Binding-site contacts:
Ligand atom OAL contacts residue PRO230 of chain 1.A at 3.3 Å.
Ligand atom OAM contacts residue GLY225 of chain 1.A at 3.7 Å.
Ligand atom OAM contacts residue LEU229 of chain 1.A at 4.4 Å.
Ligand atom SAG contacts residue PHE117 of chain 1.A at 3.9 Å.
Ligand atom NAI contacts residue PHE117 of chain 1.A at 3.7 Å.
Ligand atom CAF contacts residue PHE117 of chain 1.A at 3.5 Å (hydrophobic).
Ligand atom OAL contacts residue LEU229 of chain 1.A at 3.8 Å.
Ligand atom CAB contacts residue TYR194 of chain 1.A at 4.2 Å (hydrophobic).
Ligand atom OAM contacts residue NAP1 of chain 1.E at 3.5 Å (h-bond).
Ligand atom CAD contacts residue PHE117 of chain 1.A at 3.7 Å (hydrophobic).
Ligand atom NAJ contacts residue NAP1 of chain 1.E at 3.0 Å (h-bond).
Ligand atom CAH contacts residue PHE117 of chain 1.A at 3.4 Å (hydrophobic).
Ligand atom CAH contacts residue SER115 of chain 1.A at 3.9 Å.
Ligand atom SAK contacts residue PHE117 of chain 1.A at 4.3 Å.
Ligand atom CAA contacts residue PHE117 of chain 1.A at 3.5 Å (hydrophobic).
Ligand atom SAG contacts residue NAP1 of chain 1.E at 3.3 Å (h-bond).
Ligand atom CAB contacts residue PHE117 of chain 1.A at 3.6 Å (hydrophobic).
Ligand atom CAN contacts residue PHE117 of chain 1.A at 3.9 Å (hydrophobic).
Ligand atom CAD contacts residue NAP1 of chain 1.E at 3.6 Å.
Ligand atom NAI contacts residue SER115 of chain 1.A at 4.1 Å.
Ligand atom CAC contacts residue NAP1 of chain 1.E at 3.7 Å.
Ligand atom CAE contacts residue NAP1 of chain 1.E at 3.8 Å.
Ligand atom CAB contacts residue ASP181 of chain 1.A at 4.0 Å.
Ligand atom CAA contacts residue TYR194 of chain 1.A at 3.1 Å (hydrophobic).
Ligand atom CAF contacts residue TYR194 of chain 1.A at 3.6 Å (hydrophobic).
Ligand atom CAD contacts residue PRO230 of chain 1.A at 3.8 Å (hydrophobic).
Ligand atom CAA contacts residue NAP1 of chain 1.E at 3.6 Å.
Ligand atom OAM contacts residue VAL226 of chain 1.A at 3.9 Å.
Ligand atom CAB contacts residue NAP1 of chain 1.E at 3.4 Å.
Ligand atom CAE contacts residue PHE117 of chain 1.A at 3.7 Å (hydrophobic).
Ligand atom SAK contacts residue NAP1 of chain 1.E at 4.3 Å.
Ligand atom NAJ contacts residue PHE117 of chain 1.A at 3.6 Å.
Ligand atom CAH contacts residue NAP1 of chain 1.E at 3.4 Å.
Ligand atom CAN contacts residue TRP241 of chain 1.A at 3.8 Å (hydrophobic).
Ligand atom CAF contacts residue NAP1 of chain 1.E at 3.8 Å.
Ligand atom NAI contacts residue NAP1 of chain 1.E at 3.0 Å (h-bond).
Ligand atom CAA contacts residue ASP181 of chain 1.A at 3.7 Å.
Ligand atom CAC contacts residue PHE117 of chain 1.A at 3.7 Å (hydrophobic).
Ligand atom NAJ contacts residue SER115 of chain 1.A at 2.9 Å (h-bond).
Ligand atom NAI contacts residue TYR194 of chain 1.A at 3.3 Å (h-bond).

This small molecule binds to this protein.
Small molecule (SMILES): CS(=O)(=O)c1ccc2nc(N)sc2c1

Sequence of chain 1.A:
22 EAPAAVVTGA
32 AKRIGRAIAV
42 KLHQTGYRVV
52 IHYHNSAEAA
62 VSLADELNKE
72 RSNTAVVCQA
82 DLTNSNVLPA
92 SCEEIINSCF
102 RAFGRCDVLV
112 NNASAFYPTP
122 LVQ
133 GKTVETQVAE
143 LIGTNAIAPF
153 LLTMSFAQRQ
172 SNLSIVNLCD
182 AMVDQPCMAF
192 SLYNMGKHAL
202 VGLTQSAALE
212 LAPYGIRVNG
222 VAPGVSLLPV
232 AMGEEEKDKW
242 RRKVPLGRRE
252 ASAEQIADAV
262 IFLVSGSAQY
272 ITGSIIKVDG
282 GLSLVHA